Sequence of chain 1.C:
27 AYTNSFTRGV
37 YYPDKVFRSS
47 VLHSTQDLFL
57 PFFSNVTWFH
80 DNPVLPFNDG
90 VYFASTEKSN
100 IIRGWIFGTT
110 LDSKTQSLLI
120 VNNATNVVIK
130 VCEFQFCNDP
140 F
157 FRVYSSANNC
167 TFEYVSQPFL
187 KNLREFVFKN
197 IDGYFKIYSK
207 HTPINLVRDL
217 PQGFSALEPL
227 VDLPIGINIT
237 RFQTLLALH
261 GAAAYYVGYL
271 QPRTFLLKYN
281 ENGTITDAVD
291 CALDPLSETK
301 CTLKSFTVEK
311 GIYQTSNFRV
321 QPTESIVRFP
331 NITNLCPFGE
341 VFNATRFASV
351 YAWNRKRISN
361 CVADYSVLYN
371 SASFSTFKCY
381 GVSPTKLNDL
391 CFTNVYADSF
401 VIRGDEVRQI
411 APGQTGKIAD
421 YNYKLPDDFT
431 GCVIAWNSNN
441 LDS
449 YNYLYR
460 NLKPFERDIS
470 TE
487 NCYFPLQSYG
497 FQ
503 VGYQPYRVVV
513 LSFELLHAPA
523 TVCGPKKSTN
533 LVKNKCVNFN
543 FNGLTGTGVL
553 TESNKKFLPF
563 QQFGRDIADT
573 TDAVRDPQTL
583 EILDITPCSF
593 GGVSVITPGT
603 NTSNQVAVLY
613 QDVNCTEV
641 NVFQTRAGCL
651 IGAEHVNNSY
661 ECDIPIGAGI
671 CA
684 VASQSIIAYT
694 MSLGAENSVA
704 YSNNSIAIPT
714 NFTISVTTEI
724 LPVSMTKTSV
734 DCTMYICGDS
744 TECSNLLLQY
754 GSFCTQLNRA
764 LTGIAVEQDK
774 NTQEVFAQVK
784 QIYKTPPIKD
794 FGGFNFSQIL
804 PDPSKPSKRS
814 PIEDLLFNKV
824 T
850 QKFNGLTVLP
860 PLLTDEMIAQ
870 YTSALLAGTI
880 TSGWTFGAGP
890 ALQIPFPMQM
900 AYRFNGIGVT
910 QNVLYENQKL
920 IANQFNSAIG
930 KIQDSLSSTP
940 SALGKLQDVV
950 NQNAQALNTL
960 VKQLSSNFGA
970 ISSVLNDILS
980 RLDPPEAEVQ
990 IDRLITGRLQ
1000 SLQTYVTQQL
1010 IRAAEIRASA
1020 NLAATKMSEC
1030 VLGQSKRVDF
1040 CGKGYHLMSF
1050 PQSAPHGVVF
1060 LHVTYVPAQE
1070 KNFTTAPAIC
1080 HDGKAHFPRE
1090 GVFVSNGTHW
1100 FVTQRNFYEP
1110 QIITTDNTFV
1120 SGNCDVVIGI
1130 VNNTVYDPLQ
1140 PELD

The small molecule below binds the protein below.
Small molecule (SMILES): CC(=O)N[C@@H]1[C@@H](O)[C@H](O)[C@@H](CO)O[C@H]1O

Binding-site contacts:
Ligand atom C1 contacts residue PHE1100 of chain 1.C at 4.3 Å (hydrophobic).
Ligand atom C2 contacts residue HIS1098 of chain 1.C at 4.0 Å.
Ligand atom O4 contacts residue HIS1098 of chain 1.C at 3.8 Å.
Ligand atom O5 contacts residue ASN1095 of chain 1.C at 2.3 Å (h-bond).
Ligand atom N2 contacts residue THR1097 of chain 1.C at 3.9 Å.
Ligand atom C4 contacts residue HIS1098 of chain 1.C at 3.9 Å.
Ligand atom C1 contacts residue HIS1098 of chain 1.C at 3.6 Å.
Ligand atom C1 contacts residue ASN1095 of chain 1.C at 1.4 Å.
Ligand atom O5 contacts residue PHE1100 of chain 1.C at 3.6 Å.
Ligand atom C3 contacts residue HIS1098 of chain 1.C at 3.5 Å.
Ligand atom O7 contacts residue ASN1095 of chain 1.C at 3.5 Å (h-bond).
Ligand atom C3 contacts residue ASN1095 of chain 1.C at 3.8 Å.
Ligand atom C6 contacts residue PHE1100 of chain 1.C at 3.8 Å (hydrophobic).
Ligand atom C5 contacts residue HIS1098 of chain 1.C at 3.5 Å.
Ligand atom N2 contacts residue HIS1098 of chain 1.C at 4.2 Å.
Ligand atom C4 contacts residue ASN1095 of chain 1.C at 4.2 Å.
Ligand atom C7 contacts residue ASN1095 of chain 1.C at 3.2 Å.
Ligand atom O5 contacts residue HIS1098 of chain 1.C at 4.0 Å.
Ligand atom C8 contacts residue ASN1095 of chain 1.C at 4.0 Å.
Ligand atom C2 contacts residue ASN1095 of chain 1.C at 2.4 Å.
Ligand atom C5 contacts residue PHE1100 of chain 1.C at 4.1 Å (hydrophobic).
Ligand atom C5 contacts residue ASN1095 of chain 1.C at 3.6 Å.
Ligand atom N2 contacts residue ASN1095 of chain 1.C at 2.9 Å (h-bond).
Ligand atom C8 contacts residue GLY1096 of chain 1.C at 4.1 Å.
Ligand atom C8 contacts residue THR1097 of chain 1.C at 4.1 Å.